Sequence of chain 1.H:
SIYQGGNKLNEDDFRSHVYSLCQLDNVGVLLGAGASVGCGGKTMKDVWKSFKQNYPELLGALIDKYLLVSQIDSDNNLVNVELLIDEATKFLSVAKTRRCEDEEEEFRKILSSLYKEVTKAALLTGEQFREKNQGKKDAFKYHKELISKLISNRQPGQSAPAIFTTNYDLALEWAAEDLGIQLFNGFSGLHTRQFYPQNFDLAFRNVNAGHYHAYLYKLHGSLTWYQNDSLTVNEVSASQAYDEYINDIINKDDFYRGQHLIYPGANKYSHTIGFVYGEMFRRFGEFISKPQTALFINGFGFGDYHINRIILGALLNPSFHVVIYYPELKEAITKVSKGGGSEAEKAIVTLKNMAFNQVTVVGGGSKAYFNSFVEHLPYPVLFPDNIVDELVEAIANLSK

This small molecule binds to this protein.
Small molecule (SMILES): Nc1ncnc2c1ncn2[C@@H]1O[C@H](COP(=O)(O)OP(=O)(O)OC[C@H]2O[C@H](O)[C@H](O)[C@@H]2O)[C@@H](O)[C@H]1O

Binding-site contacts:
Ligand atom O1A contacts residue GLY308 of chain 1.H at 3.8 Å.
Ligand atom C6 contacts residue GLY35 of chain 1.H at 3.8 Å.
Ligand atom O2D contacts residue THR167 of chain 1.H at 4.2 Å.
Ligand atom O5D contacts residue ALA34 of chain 1.H at 4.1 Å.
Ligand atom C2D contacts residue GLU83 of chain 1.H at 4.2 Å.
Ligand atom C2 contacts residue ASN305 of chain 1.H at 4.1 Å.
Ligand atom O3D contacts residue THR167 of chain 1.H at 3.5 Å (h-bond).
Ligand atom C5' contacts residue GLY306 of chain 1.H at 4.0 Å.
Ligand atom N3 contacts residue TYR376 of chain 1.H at 4.2 Å.
Ligand atom N3 contacts residue GLY35 of chain 1.H at 3.8 Å.
Ligand atom N6 contacts residue TYR376 of chain 1.H at 3.6 Å.
Ligand atom N7 contacts residue TYR376 of chain 1.H at 4.0 Å.
Ligand atom O3' contacts residue PHE307 of chain 1.H at 4.1 Å.
Ligand atom O2B contacts residue MET45 of chain 1.H at 3.5 Å.
Ligand atom O2' contacts residue PRO334 of chain 1.H at 3.4 Å.
Ligand atom O3' contacts residue GLY308 of chain 1.H at 4.2 Å.
Ligand atom C2 contacts residue GLY35 of chain 1.H at 3.5 Å.
Ligand atom O4' contacts residue GLY306 of chain 1.H at 4.0 Å.
Ligand atom C6 contacts residue TYR376 of chain 1.H at 3.3 Å (hydrophobic).
Ligand atom C5 contacts residue GLY35 of chain 1.H at 4.0 Å.
Ligand atom O3D contacts residue ALA34 of chain 1.H at 3.5 Å.
Ligand atom N1 contacts residue TYR376 of chain 1.H at 3.3 Å.
Ligand atom O1D contacts residue GLY310 of chain 1.H at 4.3 Å.
Ligand atom C5 contacts residue TYR376 of chain 1.H at 3.6 Å (hydrophobic).
Ligand atom C3D contacts residue ALA34 of chain 1.H at 4.1 Å (hydrophobic).
Ligand atom PB contacts residue MET45 of chain 1.H at 3.7 Å.
Ligand atom O1D contacts residue GLU83 of chain 1.H at 3.3 Å (salt-bridge).
Ligand atom C1D contacts residue GLU83 of chain 1.H at 3.6 Å.
Ligand atom O5D contacts residue MET45 of chain 1.H at 4.1 Å.
Ligand atom C4 contacts residue TYR376 of chain 1.H at 4.2 Å (hydrophobic).
Ligand atom N1 contacts residue GLY35 of chain 1.H at 3.6 Å (h-bond).
Ligand atom O4' contacts residue GLY35 of chain 1.H at 3.6 Å.
Ligand atom O1B contacts residue THR44 of chain 1.H at 3.2 Å.
Ligand atom C2 contacts residue PHE377 of chain 1.H at 3.9 Å (hydrophobic).
Ligand atom C4 contacts residue GLY35 of chain 1.H at 3.9 Å.
Ligand atom C2 contacts residue TYR376 of chain 1.H at 3.8 Å (hydrophobic).
Ligand atom C4' contacts residue GLY306 of chain 1.H at 3.8 Å.
Ligand atom C5D contacts residue ALA34 of chain 1.H at 4.1 Å (hydrophobic).
Ligand atom N1 contacts residue PHE377 of chain 1.H at 3.8 Å.
Ligand atom O1B contacts residue MET45 of chain 1.H at 2.8 Å (h-bond).